Binding-site contacts:
Ligand atom C2 contacts residue GLY22 of chain 1.F at 3.8 Å.
Ligand atom S4 contacts residue MET19 of chain 1.F at 3.7 Å.
Ligand atom O13 contacts residue THR32 of chain 1.F at 3.0 Å (h-bond).
Ligand atom O16 contacts residue GLY29 of chain 1.F at 3.1 Å.
Ligand atom O14 contacts residue GLY27 of chain 1.F at 3.6 Å.
Ligand atom CL21 contacts residue GLU21 of chain 1.F at 3.3 Å.
Ligand atom O16 contacts residue THR32 of chain 1.F at 2.8 Å (h-bond).
Ligand atom N7 contacts residue 94Y1 of chain 1.P at 3.8 Å.
Ligand atom N3 contacts residue GLY27 of chain 1.F at 3.1 Å.
Ligand atom C11 contacts residue 94Y1 of chain 1.P at 3.6 Å.
Ligand atom C12 contacts residue LEU31 of chain 1.F at 3.7 Å (hydrophobic).
Ligand atom N3 contacts residue GLY22 of chain 1.F at 3.6 Å.
Ligand atom BR1 contacts residue MET19 of chain 1.F at 3.6 Å.
Ligand atom O13 contacts residue GLU30 of chain 1.F at 3.6 Å.
Ligand atom O16 contacts residue GLY22 of chain 1.F at 3.6 Å.
Ligand atom C5 contacts residue GLY29 of chain 1.F at 3.1 Å.
Ligand atom N3 contacts residue GLY29 of chain 1.F at 3.1 Å (h-bond).
Ligand atom C9 contacts residue ARG23 of chain 1.F at 3.5 Å.
Ligand atom BR1 contacts residue GLY29 of chain 1.H at 3.7 Å.
Ligand atom C12 contacts residue GLY22 of chain 1.F at 3.7 Å.
Ligand atom O13 contacts residue GLY29 of chain 1.F at 3.4 Å.
Ligand atom C17 contacts residue GLY22 of chain 1.F at 3.6 Å.
Ligand atom C9 contacts residue 94Y1 of chain 1.P at 3.7 Å.
Ligand atom N6 contacts residue GLY22 of chain 1.F at 3.1 Å (h-bond).
Ligand atom N6 contacts residue GLY27 of chain 1.F at 3.3 Å (h-bond).
Ligand atom CL20 contacts residue MET178 of chain 1.F at 3.8 Å.
Ligand atom C11 contacts residue ARG23 of chain 1.F at 3.4 Å.
Ligand atom CL20 contacts residue VAL18 of chain 1.F at 3.6 Å.
Ligand atom C8 contacts residue GLY22 of chain 1.F at 3.5 Å.
Ligand atom O14 contacts residue THR28 of chain 1.F at 3.7 Å.
Ligand atom N3 contacts residue THR28 of chain 1.F at 3.6 Å.
Ligand atom C5 contacts residue GLY22 of chain 1.F at 3.4 Å.
Ligand atom C10 contacts residue LEU31 of chain 1.F at 3.7 Å (hydrophobic).
Ligand atom C18 contacts residue GLY22 of chain 1.F at 3.8 Å.
Ligand atom N6 contacts residue GLY29 of chain 1.F at 3.6 Å (h-bond).
Ligand atom BR1 contacts residue 94Y1 of chain 1.P at 3.8 Å.
Ligand atom S1 contacts residue GLY29 of chain 1.F at 3.7 Å.
Ligand atom O13 contacts residue LEU31 of chain 1.F at 3.0 Å (h-bond).
Ligand atom N7 contacts residue ARG23 of chain 1.F at 3.7 Å.
Ligand atom C10 contacts residue GLY22 of chain 1.F at 3.5 Å.

Sequence of chain 1.H:
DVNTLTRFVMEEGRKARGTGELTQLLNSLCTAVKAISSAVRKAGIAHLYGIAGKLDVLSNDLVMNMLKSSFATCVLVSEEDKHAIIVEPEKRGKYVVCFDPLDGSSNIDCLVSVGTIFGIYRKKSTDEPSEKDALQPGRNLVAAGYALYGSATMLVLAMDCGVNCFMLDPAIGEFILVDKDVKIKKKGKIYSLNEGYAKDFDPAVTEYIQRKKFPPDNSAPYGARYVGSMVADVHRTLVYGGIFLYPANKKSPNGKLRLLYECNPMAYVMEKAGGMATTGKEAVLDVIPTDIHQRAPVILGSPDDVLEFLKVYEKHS

Sequence of chain 1.F:
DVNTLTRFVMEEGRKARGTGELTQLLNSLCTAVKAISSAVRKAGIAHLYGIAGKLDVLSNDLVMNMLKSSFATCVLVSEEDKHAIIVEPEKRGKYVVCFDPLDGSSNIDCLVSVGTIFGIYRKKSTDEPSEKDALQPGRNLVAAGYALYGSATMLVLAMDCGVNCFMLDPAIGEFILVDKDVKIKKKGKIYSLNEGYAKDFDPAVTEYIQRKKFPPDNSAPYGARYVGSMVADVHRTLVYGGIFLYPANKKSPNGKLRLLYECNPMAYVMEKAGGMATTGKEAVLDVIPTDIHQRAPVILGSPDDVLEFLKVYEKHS

The protein below binds the small molecule below.
Small molecule (SMILES): O=C(Nc1ncc(Br)s1)NS(=O)(=O)c1ccc(Cl)c(Cl)c1